This small molecule binds to this protein.
Small molecule (SMILES): Nc1nc2c(ncn2[C@H]2C[C@H](O)[C@@H](CO[P](=O)(O)O[P](=O)(O)OP(=O)(O)O)O2)c(=O)[nH]1

Sequence of chain 1.D:
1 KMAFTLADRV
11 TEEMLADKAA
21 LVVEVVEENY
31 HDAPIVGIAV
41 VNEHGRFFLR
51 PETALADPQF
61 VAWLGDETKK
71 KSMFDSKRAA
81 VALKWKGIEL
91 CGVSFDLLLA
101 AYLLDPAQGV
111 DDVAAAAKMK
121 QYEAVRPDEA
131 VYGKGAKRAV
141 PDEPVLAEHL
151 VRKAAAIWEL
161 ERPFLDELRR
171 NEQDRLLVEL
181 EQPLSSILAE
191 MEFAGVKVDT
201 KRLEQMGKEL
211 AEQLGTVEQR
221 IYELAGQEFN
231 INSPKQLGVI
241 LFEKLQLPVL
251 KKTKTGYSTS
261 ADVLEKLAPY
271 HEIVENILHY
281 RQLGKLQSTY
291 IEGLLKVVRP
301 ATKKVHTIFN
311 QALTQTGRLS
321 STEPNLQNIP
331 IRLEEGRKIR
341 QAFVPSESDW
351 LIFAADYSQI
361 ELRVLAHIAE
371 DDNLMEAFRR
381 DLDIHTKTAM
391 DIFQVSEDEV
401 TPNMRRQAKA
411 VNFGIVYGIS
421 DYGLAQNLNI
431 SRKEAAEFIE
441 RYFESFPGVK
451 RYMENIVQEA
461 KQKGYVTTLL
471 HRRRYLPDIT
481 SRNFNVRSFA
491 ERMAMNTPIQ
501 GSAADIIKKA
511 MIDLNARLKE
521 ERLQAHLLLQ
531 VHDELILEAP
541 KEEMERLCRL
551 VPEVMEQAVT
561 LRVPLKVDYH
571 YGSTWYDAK

Binding-site contacts:
Ligand atom O3B contacts residue GLN359 of chain 1.D at 3.2 Å (h-bond).
Ligand atom O1B contacts residue PHE413 of chain 1.D at 3.1 Å.
Ligand atom O2A contacts residue CA1 of chain 1.Q at 2.5 Å.
Ligand atom O2A contacts residue ASP533 of chain 1.D at 3.0 Å (salt-bridge).
Ligand atom O2B contacts residue ILE360 of chain 1.D at 3.3 Å (h-bond).
Ligand atom O3' contacts residue PHE413 of chain 1.D at 3.1 Å.
Ligand atom O2B contacts residue CA1 of chain 1.Q at 3.1 Å.
Ligand atom O2G contacts residue DPO1 of chain 1.O at 0.3 Å (h-bond).
Ligand atom O2B contacts residue DPO1 of chain 1.O at 0.2 Å (h-bond).
Ligand atom O1A contacts residue DPO1 of chain 1.O at 3.0 Å (h-bond).
Ligand atom O4' contacts residue ARG318 of chain 1.D at 3.3 Å (salt-bridge).
Ligand atom O1G contacts residue ARG405 of chain 1.D at 2.5 Å (salt-bridge).
Ligand atom C3' contacts residue PHE413 of chain 1.D at 3.4 Å (hydrophobic).
Ligand atom O3A contacts residue DPO1 of chain 1.O at 1.1 Å (h-bond).
Ligand atom O1G contacts residue LYS409 of chain 1.D at 2.9 Å (salt-bridge).
Ligand atom O3G contacts residue ARG405 of chain 1.D at 2.8 Å (salt-bridge).
Ligand atom O3B contacts residue HIS385 of chain 1.D at 3.4 Å (h-bond).
Ligand atom PA contacts residue DPO1 of chain 1.O at 2.2 Å.
Ligand atom PG contacts residue DPO1 of chain 1.O at 0.7 Å.
Ligand atom O1B contacts residue DPO1 of chain 1.O at 0.7 Å (h-bond).
Ligand atom O3A contacts residue LYS409 of chain 1.D at 2.7 Å (salt-bridge).
Ligand atom PA contacts residue LYS409 of chain 1.D at 3.1 Å.
Ligand atom O2B contacts residue ASP533 of chain 1.D at 3.3 Å (salt-bridge).
Ligand atom N2 contacts residue TYR417 of chain 1.D at 3.2 Å.
Ligand atom O3G contacts residue DPO1 of chain 1.O at 1.1 Å (h-bond).
Ligand atom O3B contacts residue DPO1 of chain 1.O at 1.0 Å (h-bond).
Ligand atom O3' contacts residue GLU361 of chain 1.D at 3.2 Å (salt-bridge).
Ligand atom C2' contacts residue GLU361 of chain 1.D at 3.2 Å.
Ligand atom O1B contacts residue HIS385 of chain 1.D at 3.2 Å (h-bond).
Ligand atom O2G contacts residue CA1 of chain 1.Q at 2.5 Å.
Ligand atom C5' contacts residue DPO1 of chain 1.O at 3.4 Å.
Ligand atom O2B contacts residue GLN359 of chain 1.D at 3.2 Å (h-bond).
Ligand atom PB contacts residue DPO1 of chain 1.O at 0.7 Å.
Ligand atom O2G contacts residue TYR357 of chain 1.D at 3.5 Å (h-bond).
Ligand atom O2A contacts residue DPO1 of chain 1.O at 2.5 Å (h-bond).
Ligand atom O1B contacts residue GLN359 of chain 1.D at 3.4 Å.
Ligand atom C1' contacts residue GLU361 of chain 1.D at 3.3 Å.
Ligand atom O1G contacts residue DPO1 of chain 1.O at 0.6 Å (h-bond).
Ligand atom O1A contacts residue LYS409 of chain 1.D at 2.5 Å (salt-bridge).
Ligand atom C5' contacts residue ASP533 of chain 1.D at 3.4 Å.